The protein below binds the small molecule below.
Small molecule (SMILES): CC(=O)N[C@@H]1[C@@H](O)[C@H](O[C@H]2[C@H](O)[C@@H](NC(C)=O)CO[C@@H]2CO)[C@@H](CO)O[C@H]1O

Sequence of chain 1.F:
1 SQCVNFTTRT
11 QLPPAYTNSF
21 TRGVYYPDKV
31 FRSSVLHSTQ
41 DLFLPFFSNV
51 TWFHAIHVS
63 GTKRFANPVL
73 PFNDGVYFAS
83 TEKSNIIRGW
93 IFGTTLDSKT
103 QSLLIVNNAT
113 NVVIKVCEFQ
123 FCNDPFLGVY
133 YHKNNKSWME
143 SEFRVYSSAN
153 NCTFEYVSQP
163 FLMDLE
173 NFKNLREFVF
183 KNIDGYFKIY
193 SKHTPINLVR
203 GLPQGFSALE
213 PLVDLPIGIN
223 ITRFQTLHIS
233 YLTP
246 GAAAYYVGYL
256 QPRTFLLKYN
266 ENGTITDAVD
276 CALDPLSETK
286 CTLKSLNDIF

Binding-site contacts:
Ligand atom C1 contacts residue THR112 of chain 1.F at 3.1 Å.
Ligand atom N2 contacts residue ASN110 of chain 1.F at 2.8 Å (h-bond).
Ligand atom C5 contacts residue ASN110 of chain 1.F at 3.7 Å.
Ligand atom C1 contacts residue ASN113 of chain 1.F at 4.0 Å.
Ligand atom C8 contacts residue GLU142 of chain 1.F at 4.2 Å.
Ligand atom O3 contacts residue VAL159 of chain 1.F at 4.1 Å.
Ligand atom O7 contacts residue ASN110 of chain 1.F at 3.8 Å.
Ligand atom O5 contacts residue THR112 of chain 1.F at 4.2 Å.
Ligand atom O6 contacts residue VAL115 of chain 1.F at 4.5 Å.
Ligand atom C5 contacts residue THR112 of chain 1.F at 4.5 Å.
Ligand atom C5 contacts residue ASN113 of chain 1.F at 4.2 Å.
Ligand atom O5 contacts residue VAL115 of chain 1.F at 3.8 Å.
Ligand atom O5 contacts residue ASN113 of chain 1.F at 4.3 Å.
Ligand atom C4 contacts residue ASN110 of chain 1.F at 4.3 Å.
Ligand atom C8 contacts residue THR112 of chain 1.F at 3.6 Å.
Ligand atom C2 contacts residue THR112 of chain 1.F at 3.3 Å.
Ligand atom O5 contacts residue ASN110 of chain 1.F at 2.4 Å (h-bond).
Ligand atom C5 contacts residue VAL115 of chain 1.F at 4.0 Å (hydrophobic).
Ligand atom C2 contacts residue ASN110 of chain 1.F at 2.5 Å.
Ligand atom C1 contacts residue ASN110 of chain 1.F at 1.4 Å.
Ligand atom C7 contacts residue THR112 of chain 1.F at 4.0 Å.
Ligand atom C3 contacts residue ASN110 of chain 1.F at 3.8 Å.
Ligand atom C7 contacts residue ASN110 of chain 1.F at 3.5 Å.
Ligand atom C3 contacts residue THR112 of chain 1.F at 3.6 Å.
Ligand atom N2 contacts residue THR112 of chain 1.F at 3.0 Å (h-bond).
Ligand atom C6 contacts residue VAL115 of chain 1.F at 3.7 Å (hydrophobic).